Sequence of chain 47.K:
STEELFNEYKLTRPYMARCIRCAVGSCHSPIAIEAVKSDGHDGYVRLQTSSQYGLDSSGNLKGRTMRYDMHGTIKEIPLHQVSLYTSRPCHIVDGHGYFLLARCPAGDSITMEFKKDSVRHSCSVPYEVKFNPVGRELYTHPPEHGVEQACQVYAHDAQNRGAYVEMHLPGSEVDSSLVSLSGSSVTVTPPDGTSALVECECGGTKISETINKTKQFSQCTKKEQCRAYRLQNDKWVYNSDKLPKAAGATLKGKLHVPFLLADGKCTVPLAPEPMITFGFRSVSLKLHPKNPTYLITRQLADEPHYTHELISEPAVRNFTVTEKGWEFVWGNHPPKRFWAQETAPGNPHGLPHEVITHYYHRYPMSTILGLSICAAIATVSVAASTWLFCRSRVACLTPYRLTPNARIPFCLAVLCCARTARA

This small molecule binds to this protein.
Small molecule (SMILES): CC(=O)N[C@@H]1[C@@H](O)[C@H](O)[C@@H](CO)O[C@H]1O

Binding-site contacts:
Ligand atom C3 contacts residue ASN212 of chain 47.K at 3.8 Å.
Ligand atom C7 contacts residue ASN212 of chain 47.K at 3.7 Å.
Ligand atom C2 contacts residue ASN212 of chain 47.K at 2.5 Å.
Ligand atom C1 contacts residue ASN212 of chain 47.K at 1.4 Å.
Ligand atom C5 contacts residue ASN212 of chain 47.K at 3.7 Å.
Ligand atom C1 contacts residue ILE211 of chain 47.K at 4.2 Å (hydrophobic).
Ligand atom N2 contacts residue ILE211 of chain 47.K at 4.0 Å.
Ligand atom C4 contacts residue ASN212 of chain 47.K at 4.2 Å.
Ligand atom N2 contacts residue ASN212 of chain 47.K at 2.9 Å (h-bond).
Ligand atom O5 contacts residue ASN212 of chain 47.K at 2.4 Å (h-bond).
Ligand atom O7 contacts residue ASN212 of chain 47.K at 4.1 Å.